The protein below binds the small molecule below.
Small molecule (SMILES): CC(=O)N[C@@H]1[C@@H](O)[C@H](O)[C@@H](CO)O[C@H]1O

Sequence of chain 1.A:
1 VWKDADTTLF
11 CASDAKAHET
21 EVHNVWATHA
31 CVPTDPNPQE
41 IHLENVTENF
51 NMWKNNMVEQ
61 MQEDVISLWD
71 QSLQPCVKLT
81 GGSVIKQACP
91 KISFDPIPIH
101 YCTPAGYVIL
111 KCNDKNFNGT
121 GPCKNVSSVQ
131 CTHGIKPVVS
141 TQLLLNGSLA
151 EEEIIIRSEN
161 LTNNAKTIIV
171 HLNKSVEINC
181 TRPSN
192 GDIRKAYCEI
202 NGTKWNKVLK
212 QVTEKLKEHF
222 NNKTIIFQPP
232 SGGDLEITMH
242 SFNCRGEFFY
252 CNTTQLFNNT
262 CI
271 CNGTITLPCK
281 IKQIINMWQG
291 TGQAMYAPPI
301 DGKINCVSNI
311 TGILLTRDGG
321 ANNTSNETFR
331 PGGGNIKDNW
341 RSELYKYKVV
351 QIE

Binding-site contacts:
Ligand atom C5 contacts residue ASN202 of chain 1.A at 3.6 Å.
Ligand atom C2 contacts residue ASN202 of chain 1.A at 2.4 Å.
Ligand atom C7 contacts residue ASN202 of chain 1.A at 3.6 Å.
Ligand atom C1 contacts residue LYS205 of chain 1.A at 3.5 Å.
Ligand atom C4 contacts residue LYS205 of chain 1.A at 3.6 Å.
Ligand atom O7 contacts residue ASN202 of chain 1.A at 4.5 Å.
Ligand atom O6 contacts residue LYS205 of chain 1.A at 3.8 Å.
Ligand atom C3 contacts residue LYS205 of chain 1.A at 4.2 Å.
Ligand atom C1 contacts residue ASN202 of chain 1.A at 1.4 Å.
Ligand atom C4 contacts residue ASN202 of chain 1.A at 4.2 Å.
Ligand atom O5 contacts residue ASN202 of chain 1.A at 2.3 Å (h-bond).
Ligand atom N2 contacts residue ASN202 of chain 1.A at 3.0 Å (h-bond).
Ligand atom C6 contacts residue LYS205 of chain 1.A at 3.6 Å.
Ligand atom O5 contacts residue THR204 of chain 1.A at 4.2 Å.
Ligand atom C5 contacts residue LYS205 of chain 1.A at 3.5 Å.
Ligand atom C8 contacts residue ASN202 of chain 1.A at 3.7 Å.
Ligand atom O5 contacts residue LYS205 of chain 1.A at 2.8 Å (salt-bridge).
Ligand atom C3 contacts residue ASN202 of chain 1.A at 3.8 Å.
Ligand atom C5 contacts residue THR204 of chain 1.A at 4.2 Å.
Ligand atom C6 contacts residue THR204 of chain 1.A at 4.0 Å.
Ligand atom C2 contacts residue LYS205 of chain 1.A at 3.7 Å.